Sequence of chain 1.A:
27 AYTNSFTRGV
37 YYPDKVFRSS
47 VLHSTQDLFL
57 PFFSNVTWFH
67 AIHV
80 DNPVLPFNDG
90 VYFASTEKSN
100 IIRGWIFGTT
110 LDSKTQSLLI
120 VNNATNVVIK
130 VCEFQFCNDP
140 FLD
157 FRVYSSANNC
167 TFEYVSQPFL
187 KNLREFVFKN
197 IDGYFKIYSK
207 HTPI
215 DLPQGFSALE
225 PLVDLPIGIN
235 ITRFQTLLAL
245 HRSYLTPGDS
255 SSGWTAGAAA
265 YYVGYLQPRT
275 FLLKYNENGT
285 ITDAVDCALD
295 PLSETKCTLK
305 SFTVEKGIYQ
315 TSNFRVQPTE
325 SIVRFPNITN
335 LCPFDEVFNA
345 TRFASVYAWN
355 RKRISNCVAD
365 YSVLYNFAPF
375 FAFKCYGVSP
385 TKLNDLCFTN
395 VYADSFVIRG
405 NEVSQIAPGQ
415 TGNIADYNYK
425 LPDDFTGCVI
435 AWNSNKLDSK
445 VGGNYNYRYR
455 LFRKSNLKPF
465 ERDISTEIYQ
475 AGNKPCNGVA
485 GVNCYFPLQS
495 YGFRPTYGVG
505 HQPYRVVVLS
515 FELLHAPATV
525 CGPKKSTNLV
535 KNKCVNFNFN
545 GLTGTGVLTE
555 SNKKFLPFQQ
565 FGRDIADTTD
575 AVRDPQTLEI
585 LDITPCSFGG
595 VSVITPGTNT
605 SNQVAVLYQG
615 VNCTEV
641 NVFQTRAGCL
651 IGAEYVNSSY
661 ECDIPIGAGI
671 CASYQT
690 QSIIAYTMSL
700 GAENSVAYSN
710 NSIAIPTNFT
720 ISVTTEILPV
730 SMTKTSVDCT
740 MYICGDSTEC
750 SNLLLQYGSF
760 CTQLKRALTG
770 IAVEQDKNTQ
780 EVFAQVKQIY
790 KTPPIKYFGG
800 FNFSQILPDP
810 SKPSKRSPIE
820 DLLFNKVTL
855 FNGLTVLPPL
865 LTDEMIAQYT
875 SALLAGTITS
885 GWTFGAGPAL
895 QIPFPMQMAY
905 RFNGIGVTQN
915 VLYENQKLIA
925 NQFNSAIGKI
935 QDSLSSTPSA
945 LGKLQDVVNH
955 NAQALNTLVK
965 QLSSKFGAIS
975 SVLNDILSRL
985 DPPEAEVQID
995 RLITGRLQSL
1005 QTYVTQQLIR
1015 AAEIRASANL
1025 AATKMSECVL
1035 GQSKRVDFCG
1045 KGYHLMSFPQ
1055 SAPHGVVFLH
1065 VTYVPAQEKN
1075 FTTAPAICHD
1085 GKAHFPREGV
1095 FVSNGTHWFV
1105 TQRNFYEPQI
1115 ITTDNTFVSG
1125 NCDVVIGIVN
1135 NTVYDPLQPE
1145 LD

Binding-site contacts:
Ligand atom O7 contacts residue ASN801 of chain 1.A at 3.6 Å (h-bond).
Ligand atom C7 contacts residue ASN801 of chain 1.A at 3.3 Å.
Ligand atom C1 contacts residue ASN801 of chain 1.A at 3.3 Å.
Ligand atom N2 contacts residue SER803 of chain 1.A at 4.5 Å.
Ligand atom O5 contacts residue SER803 of chain 1.A at 3.6 Å.
Ligand atom O5 contacts residue ASN801 of chain 1.A at 4.2 Å.
Ligand atom C2 contacts residue SER803 of chain 1.A at 4.3 Å.
Ligand atom C1 contacts residue SER803 of chain 1.A at 3.0 Å.
Ligand atom C8 contacts residue ASN801 of chain 1.A at 3.9 Å.
Ligand atom N2 contacts residue ASN801 of chain 1.A at 2.9 Å (h-bond).
Ligand atom O5 contacts residue GLN804 of chain 1.A at 4.3 Å.
Ligand atom C2 contacts residue ASN801 of chain 1.A at 3.0 Å.
Ligand atom C3 contacts residue ASN801 of chain 1.A at 4.5 Å.

A small-molecule ligand and the protein it binds are described below.
Small molecule (SMILES): CC(=O)N[C@@H]1[C@@H](O)[C@H](O)[C@@H](CO)O[C@H]1O